Sequence of chain 1.A:
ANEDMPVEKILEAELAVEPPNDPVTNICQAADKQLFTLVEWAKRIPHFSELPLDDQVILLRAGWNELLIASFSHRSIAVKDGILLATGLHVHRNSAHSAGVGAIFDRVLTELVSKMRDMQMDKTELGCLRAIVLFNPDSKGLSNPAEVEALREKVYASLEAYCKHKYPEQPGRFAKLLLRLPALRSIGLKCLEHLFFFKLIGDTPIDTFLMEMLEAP

Binding-site contacts:
Ligand atom C15 contacts residue GLN51 of chain 1.A at 3.5 Å.
Ligand atom O2 contacts residue LEU102 of chain 1.A at 3.4 Å.
Ligand atom C15 contacts residue ALA47 of chain 1.A at 3.8 Å (hydrophobic).
Ligand atom C19 contacts residue LEU212 of chain 1.A at 3.6 Å (hydrophobic).
Ligand atom C18 contacts residue PHE89 of chain 1.A at 3.6 Å (hydrophobic).
Ligand atom C3 contacts residue ILE121 of chain 1.A at 4.0 Å (hydrophobic).
Ligand atom O1 contacts residue PHE89 of chain 1.A at 3.6 Å.
Ligand atom C3 contacts residue VAL118 of chain 1.A at 3.6 Å (hydrophobic).
Ligand atom O2 contacts residue ALA47 of chain 1.A at 2.9 Å.
Ligand atom C15 contacts residue ARG92 of chain 1.A at 3.4 Å.
Ligand atom C13 contacts residue PHE89 of chain 1.A at 3.3 Å (hydrophobic).
Ligand atom C12 contacts residue PHE89 of chain 1.A at 3.5 Å (hydrophobic).
Ligand atom C16 contacts residue ILE44 of chain 1.A at 3.8 Å (hydrophobic).
Ligand atom O1 contacts residue ALA103 of chain 1.A at 3.5 Å.
Ligand atom C5 contacts residue CYS208 of chain 1.A at 3.8 Å (hydrophobic).
Ligand atom C14 contacts residue GLN51 of chain 1.A at 3.8 Å.
Ligand atom C19 contacts residue ASN82 of chain 1.A at 3.8 Å.
Ligand atom C14 contacts residue PHE89 of chain 1.A at 3.7 Å (hydrophobic).
Ligand atom C16 contacts residue LEU212 of chain 1.A at 3.8 Å (hydrophobic).
Ligand atom O1 contacts residue ARG92 of chain 1.A at 2.3 Å (salt-bridge).
Ligand atom C20 contacts residue ILE44 of chain 1.A at 4.0 Å (hydrophobic).
Ligand atom C17 contacts residue HIS211 of chain 1.A at 3.4 Å.
Ligand atom C19 contacts residue TRP81 of chain 1.A at 3.6 Å (hydrophobic).
Ligand atom O1 contacts residue GLN51 of chain 1.A at 3.2 Å.
Ligand atom O2 contacts residue ARG92 of chain 1.A at 3.7 Å.
Ligand atom C6 contacts residue CYS208 of chain 1.A at 4.0 Å (hydrophobic).
Ligand atom C6 contacts residue ILE44 of chain 1.A at 4.0 Å (hydrophobic).
Ligand atom C11 contacts residue PHE89 of chain 1.A at 3.5 Å (hydrophobic).
Ligand atom C20 contacts residue PHE89 of chain 1.A at 3.5 Å (hydrophobic).
Ligand atom C20 contacts residue LEU102 of chain 1.A at 3.7 Å (hydrophobic).
Ligand atom C8 contacts residue ILE44 of chain 1.A at 3.9 Å (hydrophobic).
Ligand atom O2 contacts residue ALA103 of chain 1.A at 2.7 Å (h-bond).
Ligand atom C7 contacts residue CYS208 of chain 1.A at 3.8 Å (hydrophobic).
Ligand atom C17 contacts residue CYS208 of chain 1.A at 3.6 Å (hydrophobic).
Ligand atom C15 contacts residue PHE89 of chain 1.A at 3.9 Å (hydrophobic).
Ligand atom C20 contacts residue ALA47 of chain 1.A at 3.9 Å (hydrophobic).
Ligand atom C18 contacts residue CYS208 of chain 1.A at 3.6 Å (hydrophobic).
Ligand atom C14 contacts residue ALA47 of chain 1.A at 3.8 Å (hydrophobic).
Ligand atom C15 contacts residue ALA103 of chain 1.A at 3.6 Å (hydrophobic).
Ligand atom C12 contacts residue ALA48 of chain 1.A at 3.9 Å (hydrophobic).

This protein binds this small molecule.
Small molecule (SMILES): CC1=C(/C=C/C(C)=C\C=C\C(C)=C\C(=O)O)C(C)(C)CCC1